Binding-site contacts:
Ligand atom C1 contacts residue GLN821 of chain 1.B at 4.2 Å.
Ligand atom C4 contacts residue GLN821 of chain 1.B at 4.2 Å.
Ligand atom O5 contacts residue ASN930 of chain 1.B at 2.3 Å (h-bond).
Ligand atom C6 contacts residue GLN821 of chain 1.B at 4.1 Å.
Ligand atom C5 contacts residue ASN930 of chain 1.B at 3.7 Å.
Ligand atom C2 contacts residue GLN821 of chain 1.B at 4.3 Å.
Ligand atom C3 contacts residue ASN930 of chain 1.B at 3.8 Å.
Ligand atom C5 contacts residue GLN821 of chain 1.B at 4.2 Å.
Ligand atom O6 contacts residue GLN821 of chain 1.B at 2.9 Å (h-bond).
Ligand atom O5 contacts residue GLN821 of chain 1.B at 3.5 Å (h-bond).
Ligand atom C2 contacts residue ASN930 of chain 1.B at 2.5 Å.
Ligand atom N2 contacts residue ASN930 of chain 1.B at 3.0 Å (h-bond).
Ligand atom C8 contacts residue ASN930 of chain 1.B at 4.4 Å.
Ligand atom C7 contacts residue ASN930 of chain 1.B at 3.2 Å.
Ligand atom C1 contacts residue ASN930 of chain 1.B at 1.4 Å.
Ligand atom O7 contacts residue ASN930 of chain 1.B at 3.0 Å (h-bond).
Ligand atom C4 contacts residue ASN930 of chain 1.B at 4.2 Å.

The small molecule below binds the protein below.
Small molecule (SMILES): CC(=O)N[C@@H]1[C@@H](O)[C@H](O)[C@@H](CO)O[C@H]1O

Sequence of chain 1.B:
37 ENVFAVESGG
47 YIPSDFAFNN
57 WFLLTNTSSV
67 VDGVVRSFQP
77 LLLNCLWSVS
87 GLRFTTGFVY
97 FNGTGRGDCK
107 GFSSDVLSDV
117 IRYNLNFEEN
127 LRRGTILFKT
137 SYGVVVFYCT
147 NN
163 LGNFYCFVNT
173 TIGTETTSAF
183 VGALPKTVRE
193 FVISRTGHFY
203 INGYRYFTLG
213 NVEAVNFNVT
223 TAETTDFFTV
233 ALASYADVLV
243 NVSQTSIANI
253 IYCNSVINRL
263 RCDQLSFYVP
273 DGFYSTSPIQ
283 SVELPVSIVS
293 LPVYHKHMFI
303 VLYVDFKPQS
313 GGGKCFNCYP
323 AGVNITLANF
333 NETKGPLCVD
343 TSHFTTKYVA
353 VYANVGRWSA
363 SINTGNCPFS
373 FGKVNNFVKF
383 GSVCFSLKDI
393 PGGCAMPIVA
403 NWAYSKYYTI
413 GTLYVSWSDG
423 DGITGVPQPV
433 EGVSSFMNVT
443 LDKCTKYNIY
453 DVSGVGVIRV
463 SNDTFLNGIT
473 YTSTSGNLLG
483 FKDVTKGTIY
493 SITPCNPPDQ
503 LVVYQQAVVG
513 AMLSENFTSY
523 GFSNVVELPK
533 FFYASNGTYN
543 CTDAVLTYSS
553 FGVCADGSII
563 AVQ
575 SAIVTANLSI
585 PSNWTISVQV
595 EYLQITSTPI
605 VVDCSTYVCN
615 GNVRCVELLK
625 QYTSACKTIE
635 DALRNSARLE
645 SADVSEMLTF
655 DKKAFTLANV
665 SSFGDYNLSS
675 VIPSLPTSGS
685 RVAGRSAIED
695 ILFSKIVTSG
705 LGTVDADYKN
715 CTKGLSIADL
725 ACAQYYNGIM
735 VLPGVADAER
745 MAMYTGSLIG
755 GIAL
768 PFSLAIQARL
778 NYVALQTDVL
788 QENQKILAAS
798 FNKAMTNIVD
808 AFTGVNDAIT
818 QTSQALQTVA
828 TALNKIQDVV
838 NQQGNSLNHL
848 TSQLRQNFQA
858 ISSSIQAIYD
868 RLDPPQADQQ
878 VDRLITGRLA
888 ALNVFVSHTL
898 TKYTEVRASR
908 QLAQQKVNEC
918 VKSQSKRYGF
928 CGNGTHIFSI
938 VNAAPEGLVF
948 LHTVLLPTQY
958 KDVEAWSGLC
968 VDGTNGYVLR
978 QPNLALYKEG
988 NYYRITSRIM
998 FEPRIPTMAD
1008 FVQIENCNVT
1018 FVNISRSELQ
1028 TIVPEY